Binding-site contacts:
Ligand atom O6 contacts residue MET305 of chain 1.A at 3.0 Å (h-bond).
Ligand atom O6 contacts residue IMP1 of chain 1.I at 0.2 Å (h-bond).
Ligand atom C6 contacts residue IMP1 of chain 1.I at 0.2 Å.
Ligand atom O2' contacts residue IMP1 of chain 1.I at 0.1 Å (h-bond).
Ligand atom O3' contacts residue IMP1 of chain 1.I at 0.2 Å (h-bond).
Ligand atom O6 contacts residue ALA306 of chain 1.A at 2.5 Å (h-bond).
Ligand atom O2P contacts residue IMP1 of chain 1.I at 0.6 Å (h-bond).
Ligand atom O1P contacts residue IMP1 of chain 1.I at 0.1 Å (h-bond).
Ligand atom O5' contacts residue IMP1 of chain 1.I at 0.1 Å (h-bond).
Ligand atom C5' contacts residue IMP1 of chain 1.I at 0.2 Å.
Ligand atom P contacts residue IMP1 of chain 1.I at 0.2 Å.
Ligand atom N1 contacts residue ARG314 of chain 1.A at 3.0 Å (salt-bridge).
Ligand atom O3P contacts residue HIS302 of chain 1.A at 2.8 Å (h-bond).
Ligand atom N1 contacts residue IMP1 of chain 1.I at 0.4 Å (h-bond).
Ligand atom C2 contacts residue CYS225 of chain 1.A at 2.2 Å (hydrophobic).
Ligand atom O2' contacts residue ASP264 of chain 1.A at 2.5 Å (salt-bridge).
Ligand atom O4' contacts residue IMP1 of chain 1.I at 0.1 Å (h-bond).
Ligand atom O1P contacts residue ALA223 of chain 1.A at 2.8 Å (h-bond).
Ligand atom N9 contacts residue IMP1 of chain 1.I at 0.1 Å (h-bond).
Ligand atom O3' contacts residue SER55 of chain 1.A at 2.9 Å (h-bond).
Ligand atom N7 contacts residue IMP1 of chain 1.I at 0.2 Å (h-bond).
Ligand atom C5 contacts residue IMP1 of chain 1.I at 0.1 Å.
Ligand atom C2 contacts residue IMP1 of chain 1.I at 0.5 Å.
Ligand atom C2' contacts residue IMP1 of chain 1.I at 0.1 Å.
Ligand atom C4' contacts residue IMP1 of chain 1.I at 0.1 Å.
Ligand atom O3P contacts residue IMP1 of chain 1.I at 0.5 Å (h-bond).
Ligand atom N3 contacts residue CYS225 of chain 1.A at 2.7 Å (h-bond).
Ligand atom O3' contacts residue ASP264 of chain 1.A at 2.5 Å (salt-bridge).
Ligand atom O2 contacts residue SER227 of chain 1.A at 2.5 Å (h-bond).
Ligand atom O2 contacts residue IMP1 of chain 1.I at 1.3 Å.
Ligand atom O2P contacts residue GLY287 of chain 1.A at 2.7 Å (h-bond).
Ligand atom C1' contacts residue IMP1 of chain 1.I at 0.1 Å.
Ligand atom C4 contacts residue IMP1 of chain 1.I at 0.2 Å.
Ligand atom N7 contacts residue MET305 of chain 1.A at 3.0 Å (h-bond).
Ligand atom O2 contacts residue CYS225 of chain 1.A at 1.9 Å (h-bond).
Ligand atom N3 contacts residue IMP1 of chain 1.I at 0.4 Å (h-bond).
Ligand atom C8 contacts residue IMP1 of chain 1.I at 0.3 Å.
Ligand atom N1 contacts residue CYS225 of chain 1.A at 3.1 Å (h-bond).
Ligand atom O1P contacts residue GLY266 of chain 1.A at 2.9 Å (h-bond).
Ligand atom C3' contacts residue IMP1 of chain 1.I at 0.1 Å.

Sequence of chain 1.A:
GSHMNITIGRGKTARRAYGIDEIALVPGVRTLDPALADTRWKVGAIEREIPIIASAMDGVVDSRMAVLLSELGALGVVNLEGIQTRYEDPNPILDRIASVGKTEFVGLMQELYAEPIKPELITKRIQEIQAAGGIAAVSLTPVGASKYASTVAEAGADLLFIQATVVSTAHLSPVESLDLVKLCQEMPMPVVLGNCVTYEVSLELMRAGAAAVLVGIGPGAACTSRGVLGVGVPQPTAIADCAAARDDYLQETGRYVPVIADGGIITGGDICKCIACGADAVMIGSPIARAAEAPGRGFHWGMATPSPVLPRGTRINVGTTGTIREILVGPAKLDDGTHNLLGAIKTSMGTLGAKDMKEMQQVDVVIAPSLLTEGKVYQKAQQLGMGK

The small molecule below binds the protein below.
Small molecule (SMILES): O=c1[nH]c(=O)c2[nH+]cn([C@@H]3O[C@H](COP(=O)(O)O)[C@@H](O)[C@H]3O)c2[nH]1